The protein below binds the small molecule below.
Small molecule (SMILES): CC(=O)N[C@@H]1[C@@H](O)[C@H](O)[C@@H](CO)O[C@H]1O

Sequence of chain 1.A:
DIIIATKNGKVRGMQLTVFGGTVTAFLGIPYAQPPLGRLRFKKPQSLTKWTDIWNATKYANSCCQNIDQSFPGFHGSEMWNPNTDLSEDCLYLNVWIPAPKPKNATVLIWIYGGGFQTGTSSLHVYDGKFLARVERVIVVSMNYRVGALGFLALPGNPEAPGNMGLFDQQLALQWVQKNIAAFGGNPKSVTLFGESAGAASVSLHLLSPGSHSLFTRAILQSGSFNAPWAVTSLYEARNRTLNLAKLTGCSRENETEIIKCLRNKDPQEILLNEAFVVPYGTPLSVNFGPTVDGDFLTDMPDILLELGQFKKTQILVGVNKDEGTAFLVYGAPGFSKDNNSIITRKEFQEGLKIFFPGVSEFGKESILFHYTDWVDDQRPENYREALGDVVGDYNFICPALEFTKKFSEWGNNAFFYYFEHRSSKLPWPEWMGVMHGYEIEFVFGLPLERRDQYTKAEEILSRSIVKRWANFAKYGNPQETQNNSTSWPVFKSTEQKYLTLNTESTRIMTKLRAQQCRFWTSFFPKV

Binding-site contacts:
Ligand atom O7 contacts residue ARG465 of chain 1.A at 3.7 Å.
Ligand atom N2 contacts residue ARG465 of chain 1.A at 4.3 Å.
Ligand atom C2 contacts residue ASN485 of chain 1.A at 2.4 Å.
Ligand atom O7 contacts residue SER466 of chain 1.A at 4.3 Å.
Ligand atom C1 contacts residue ASN485 of chain 1.A at 1.4 Å.
Ligand atom C8 contacts residue LYS469 of chain 1.A at 3.8 Å.
Ligand atom C7 contacts residue GLU482 of chain 1.A at 4.0 Å.
Ligand atom C3 contacts residue ASN485 of chain 1.A at 3.8 Å.
Ligand atom N2 contacts residue ASN485 of chain 1.A at 2.9 Å (h-bond).
Ligand atom O7 contacts residue ASN485 of chain 1.A at 3.2 Å (h-bond).
Ligand atom O3 contacts residue ARG465 of chain 1.A at 3.5 Å.
Ligand atom C8 contacts residue ARG465 of chain 1.A at 3.9 Å.
Ligand atom O5 contacts residue ASN485 of chain 1.A at 2.4 Å (h-bond).
Ligand atom N2 contacts residue GLU482 of chain 1.A at 4.5 Å.
Ligand atom C4 contacts residue ASN485 of chain 1.A at 4.2 Å.
Ligand atom C7 contacts residue ARG465 of chain 1.A at 3.8 Å.
Ligand atom C7 contacts residue ASN485 of chain 1.A at 3.3 Å.
Ligand atom O7 contacts residue GLU482 of chain 1.A at 4.1 Å.
Ligand atom C5 contacts residue ASN485 of chain 1.A at 3.6 Å.
Ligand atom C8 contacts residue GLU482 of chain 1.A at 3.8 Å.